This small molecule binds to this protein.
Small molecule (SMILES): CC(=O)N[C@@H]1[C@@H](O)[C@H](O)[C@@H](CO)O[C@H]1O

Binding-site contacts:
Ligand atom N2 contacts residue ASN145 of chain 1.A at 2.7 Å (h-bond).
Ligand atom C5 contacts residue NAG1 of chain 1.P at 4.3 Å.
Ligand atom C7 contacts residue NAG1 of chain 1.L at 4.1 Å.
Ligand atom C5 contacts residue ASN145 of chain 1.A at 3.7 Å.
Ligand atom O7 contacts residue NAG1 of chain 1.L at 2.9 Å.
Ligand atom C4 contacts residue ASN145 of chain 1.A at 4.2 Å.
Ligand atom C7 contacts residue ASN145 of chain 1.A at 3.0 Å.
Ligand atom N2 contacts residue ASN145 of chain 1.C at 4.4 Å.
Ligand atom O5 contacts residue NAG1 of chain 1.L at 4.1 Å.
Ligand atom C1 contacts residue NAG1 of chain 1.P at 4.5 Å.
Ligand atom C5 contacts residue LEU144 of chain 1.A at 3.7 Å (hydrophobic).
Ligand atom C1 contacts residue LEU144 of chain 1.A at 4.4 Å (hydrophobic).
Ligand atom C4 contacts residue NAG1 of chain 1.L at 4.2 Å.
Ligand atom C2 contacts residue ASN145 of chain 1.A at 2.4 Å.
Ligand atom O6 contacts residue LEU144 of chain 1.A at 3.5 Å.
Ligand atom C3 contacts residue NAG1 of chain 1.P at 4.3 Å.
Ligand atom O4 contacts residue NAG1 of chain 1.P at 4.1 Å.
Ligand atom C7 contacts residue NAG1 of chain 1.P at 4.0 Å.
Ligand atom C6 contacts residue LEU144 of chain 1.A at 3.5 Å (hydrophobic).
Ligand atom O5 contacts residue ASN145 of chain 1.A at 2.5 Å (h-bond).
Ligand atom C5 contacts residue NAG1 of chain 1.L at 4.5 Å.
Ligand atom C2 contacts residue NAG1 of chain 1.L at 4.3 Å.
Ligand atom C8 contacts residue NAG1 of chain 1.P at 3.1 Å.
Ligand atom C6 contacts residue NAG1 of chain 1.L at 3.9 Å.
Ligand atom O7 contacts residue ASN145 of chain 1.A at 3.0 Å (h-bond).
Ligand atom C8 contacts residue ASN145 of chain 1.A at 4.2 Å.
Ligand atom C1 contacts residue ASN145 of chain 1.A at 1.4 Å.
Ligand atom N2 contacts residue NAG1 of chain 1.P at 3.8 Å.
Ligand atom C3 contacts residue ASN145 of chain 1.A at 3.7 Å.
Ligand atom O5 contacts residue LEU144 of chain 1.A at 3.6 Å.

Sequence of chain 1.A:
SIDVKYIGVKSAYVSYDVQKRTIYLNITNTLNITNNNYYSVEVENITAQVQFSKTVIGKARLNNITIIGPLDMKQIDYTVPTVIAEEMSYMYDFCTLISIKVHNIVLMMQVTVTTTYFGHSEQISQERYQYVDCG

Sequence of chain 1.C:
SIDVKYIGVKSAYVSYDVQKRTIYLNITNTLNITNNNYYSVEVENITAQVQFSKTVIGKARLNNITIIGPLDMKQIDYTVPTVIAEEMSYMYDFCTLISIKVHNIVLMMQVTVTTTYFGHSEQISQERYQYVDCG